Binding-site contacts:
Ligand atom C contacts residue VAL1202 of chain 3.MA at 4.2 Å (hydrophobic).
Ligand atom CE2 contacts residue GLN1063 of chain 3.MA at 3.3 Å.
Ligand atom CD2 contacts residue LEU1129 of chain 3.MA at 4.2 Å (hydrophobic).
Ligand atom CD2 contacts residue ALA1120 of chain 3.MA at 3.5 Å (hydrophobic).
Ligand atom CZ contacts residue ASP182 of chain 3.KB at 4.0 Å.
Ligand atom CG contacts residue ASN1072 of chain 3.MA at 4.2 Å.
Ligand atom CZ contacts residue GLN1063 of chain 3.MA at 4.1 Å.
Ligand atom CE1 contacts residue ASN1072 of chain 3.MA at 3.3 Å.
Ligand atom OH contacts residue ASP182 of chain 3.KB at 3.3 Å (salt-bridge).
Ligand atom CE2 contacts residue ASP182 of chain 3.KB at 4.1 Å.
Ligand atom CD2 contacts residue PHE1125 of chain 3.MA at 4.2 Å (hydrophobic).
Ligand atom CD2 contacts residue GLN1063 of chain 3.MA at 3.6 Å.
Ligand atom CD1 contacts residue THR1121 of chain 3.MA at 3.0 Å.
Ligand atom OH contacts residue ASN1072 of chain 3.MA at 3.1 Å (h-bond).
Ligand atom CD2 contacts residue THR1121 of chain 3.MA at 4.3 Å.
Ligand atom OH contacts residue GLN1063 of chain 3.MA at 3.7 Å.
Ligand atom CG2 contacts residue GLN1063 of chain 3.MA at 3.3 Å.
Ligand atom CD2 contacts residue THR1121 of chain 3.MA at 4.0 Å.
Ligand atom CE1 contacts residue THR1121 of chain 3.MA at 3.9 Å.
Ligand atom CD1 contacts residue TYR141 of chain 3.PB at 3.4 Å (hydrophobic).
Ligand atom OH contacts residue HIS1068 of chain 3.MA at 3.8 Å.
Ligand atom CB contacts residue THR1121 of chain 3.MA at 3.3 Å.
Ligand atom CD1 contacts residue GLN1063 of chain 3.MA at 3.8 Å.
Ligand atom CA contacts residue GLN1063 of chain 3.MA at 4.3 Å.
Ligand atom CD1 contacts residue ASN1122 of chain 3.MA at 4.3 Å.
Ligand atom SD contacts residue ASN1072 of chain 3.MA at 3.7 Å.
Ligand atom CG1 contacts residue TYR141 of chain 3.PB at 3.8 Å (hydrophobic).
Ligand atom CD1 contacts residue ASN1072 of chain 3.MA at 4.0 Å.
Ligand atom OH contacts residue GLU183 of chain 3.KB at 4.0 Å.
Ligand atom CD1 contacts residue PHE1125 of chain 3.MA at 3.6 Å (hydrophobic).
Ligand atom O contacts residue VAL1202 of chain 3.MA at 3.2 Å.
Ligand atom CG contacts residue THR1121 of chain 3.MA at 3.3 Å.
Ligand atom O contacts residue GLN1063 of chain 3.MA at 2.9 Å (h-bond).
Ligand atom O contacts residue THR1121 of chain 3.MA at 4.0 Å.
Ligand atom O contacts residue HIS1126 of chain 3.MA at 3.3 Å (h-bond).
Ligand atom CD2 contacts residue HIS1126 of chain 3.MA at 3.4 Å.
Ligand atom CZ contacts residue ASN1072 of chain 3.MA at 3.5 Å.
Ligand atom C contacts residue GLN1063 of chain 3.MA at 3.9 Å.
Ligand atom C contacts residue HIS1126 of chain 3.MA at 4.0 Å.
Ligand atom CG contacts residue HIS1126 of chain 3.MA at 4.3 Å.

The protein below binds the small molecule below.
Small molecule (SMILES): CC[C@H](C)[C@H](N)C(=O)N[C@@H](CC(C)C)C(=O)N1CCC[C@H]1C(=O)N[C@@H](CCSC)C(=O)N[C@@H](Cc1ccc(O)cc1)C(=O)N[C@@H](CCCCN)C(=O)N[C@@H](CC(C)C)C(=O)N[C@@H](CO)C(=O)N1CCC[C@H]1C=O

Sequence of chain 3.PB:
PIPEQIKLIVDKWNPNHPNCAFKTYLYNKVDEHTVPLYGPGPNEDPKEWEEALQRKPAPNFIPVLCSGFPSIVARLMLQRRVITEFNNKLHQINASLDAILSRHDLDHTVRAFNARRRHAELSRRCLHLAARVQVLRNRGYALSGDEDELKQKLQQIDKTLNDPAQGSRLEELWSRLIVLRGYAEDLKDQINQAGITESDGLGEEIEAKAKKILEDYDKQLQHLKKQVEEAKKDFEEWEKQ

Sequence of chain 3.KB:
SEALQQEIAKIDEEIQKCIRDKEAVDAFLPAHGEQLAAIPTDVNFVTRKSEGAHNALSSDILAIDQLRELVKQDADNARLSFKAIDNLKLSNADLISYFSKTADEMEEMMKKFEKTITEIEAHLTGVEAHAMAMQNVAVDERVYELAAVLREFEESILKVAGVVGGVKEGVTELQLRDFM

Sequence of chain 3.MA:
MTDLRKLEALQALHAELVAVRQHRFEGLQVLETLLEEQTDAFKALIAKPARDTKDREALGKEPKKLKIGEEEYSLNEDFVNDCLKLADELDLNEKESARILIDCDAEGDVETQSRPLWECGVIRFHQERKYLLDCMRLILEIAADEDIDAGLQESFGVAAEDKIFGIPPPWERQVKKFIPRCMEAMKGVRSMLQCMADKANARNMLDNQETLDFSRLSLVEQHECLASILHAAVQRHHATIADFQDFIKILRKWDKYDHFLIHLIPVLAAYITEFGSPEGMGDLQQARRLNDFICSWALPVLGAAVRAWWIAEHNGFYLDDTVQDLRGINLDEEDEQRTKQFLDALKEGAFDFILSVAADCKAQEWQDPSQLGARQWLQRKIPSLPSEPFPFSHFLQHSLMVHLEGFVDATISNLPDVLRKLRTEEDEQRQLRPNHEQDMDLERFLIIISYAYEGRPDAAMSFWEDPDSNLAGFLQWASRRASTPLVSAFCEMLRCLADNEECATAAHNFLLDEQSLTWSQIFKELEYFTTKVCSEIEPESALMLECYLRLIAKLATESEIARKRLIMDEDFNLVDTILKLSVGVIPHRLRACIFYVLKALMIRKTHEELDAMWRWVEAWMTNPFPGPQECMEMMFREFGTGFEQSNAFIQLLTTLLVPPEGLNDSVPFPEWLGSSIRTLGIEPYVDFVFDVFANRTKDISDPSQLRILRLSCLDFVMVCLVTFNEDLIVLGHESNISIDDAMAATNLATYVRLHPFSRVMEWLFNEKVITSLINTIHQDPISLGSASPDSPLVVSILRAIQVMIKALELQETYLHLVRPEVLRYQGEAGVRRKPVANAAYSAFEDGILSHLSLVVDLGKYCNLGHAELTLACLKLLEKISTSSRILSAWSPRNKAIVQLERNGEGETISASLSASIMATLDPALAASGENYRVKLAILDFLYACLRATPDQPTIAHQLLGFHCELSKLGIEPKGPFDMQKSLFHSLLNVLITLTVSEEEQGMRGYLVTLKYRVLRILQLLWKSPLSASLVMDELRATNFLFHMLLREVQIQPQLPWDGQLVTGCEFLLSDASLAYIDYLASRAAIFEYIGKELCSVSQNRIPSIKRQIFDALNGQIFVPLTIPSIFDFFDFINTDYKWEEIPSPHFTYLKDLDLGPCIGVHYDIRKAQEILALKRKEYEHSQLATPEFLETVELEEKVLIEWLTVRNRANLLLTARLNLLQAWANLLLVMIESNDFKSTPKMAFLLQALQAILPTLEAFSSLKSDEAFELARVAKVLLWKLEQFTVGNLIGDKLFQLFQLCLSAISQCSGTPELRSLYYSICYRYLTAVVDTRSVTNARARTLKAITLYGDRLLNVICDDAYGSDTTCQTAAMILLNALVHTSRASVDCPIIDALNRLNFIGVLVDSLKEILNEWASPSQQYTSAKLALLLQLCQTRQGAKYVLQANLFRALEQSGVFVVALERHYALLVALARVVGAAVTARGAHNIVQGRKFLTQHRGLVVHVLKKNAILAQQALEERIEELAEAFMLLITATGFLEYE